Binding-site contacts:
Ligand atom O3 contacts residue TYR241 of chain 1.A at 3.5 Å.
Ligand atom C7 contacts residue GLN200 of chain 1.A at 4.1 Å.
Ligand atom C1 contacts residue TYR241 of chain 1.A at 4.3 Å (hydrophobic).
Ligand atom C8 contacts residue ASP243 of chain 1.A at 2.9 Å.
Ligand atom C7 contacts residue TYR241 of chain 1.A at 3.1 Å (hydrophobic).
Ligand atom C6 contacts residue TYR241 of chain 1.A at 3.5 Å (hydrophobic).
Ligand atom C2 contacts residue TYR241 of chain 1.A at 4.1 Å (hydrophobic).
Ligand atom C4 contacts residue SER160 of chain 1.A at 3.0 Å.
Ligand atom C7 contacts residue SER160 of chain 1.A at 3.6 Å.
Ligand atom C5 contacts residue TYR241 of chain 1.A at 4.1 Å (hydrophobic).
Ligand atom C1 contacts residue MET240 of chain 1.A at 3.5 Å (hydrophobic).
Ligand atom C5 contacts residue SER160 of chain 1.A at 3.6 Å.
Ligand atom N1 contacts residue ASP243 of chain 1.A at 4.3 Å.
Ligand atom O2 contacts residue SER242 of chain 1.A at 2.6 Å (h-bond).
Ligand atom C9 contacts residue ASP243 of chain 1.A at 2.8 Å.
Ligand atom S1 contacts residue ASP243 of chain 1.A at 3.4 Å (salt-bridge).
Ligand atom O1 contacts residue TYR241 of chain 1.A at 3.6 Å.
Ligand atom C4 contacts residue LEU157 of chain 1.A at 4.3 Å (hydrophobic).
Ligand atom C2 contacts residue MET240 of chain 1.A at 4.1 Å (hydrophobic).
Ligand atom C7 contacts residue ALA156 of chain 1.A at 3.7 Å (hydrophobic).
Ligand atom C2 contacts residue LEU157 of chain 1.A at 4.3 Å (hydrophobic).
Ligand atom C5 contacts residue ALA156 of chain 1.A at 3.9 Å (hydrophobic).
Ligand atom O3 contacts residue SER160 of chain 1.A at 2.9 Å (h-bond).
Ligand atom O2 contacts residue ASP243 of chain 1.A at 4.2 Å.
Ligand atom C5 contacts residue LEU157 of chain 1.A at 3.0 Å (hydrophobic).
Ligand atom C6 contacts residue LEU157 of chain 1.A at 3.3 Å (hydrophobic).
Ligand atom C4 contacts residue TYR241 of chain 1.A at 4.1 Å (hydrophobic).
Ligand atom C6 contacts residue ALA156 of chain 1.A at 3.2 Å (hydrophobic).
Ligand atom C6 contacts residue SER160 of chain 1.A at 4.0 Å.
Ligand atom S1 contacts residue SER242 of chain 1.A at 3.4 Å (h-bond).
Ligand atom O1 contacts residue ASP243 of chain 1.A at 2.9 Å (salt-bridge).
Ligand atom O1 contacts residue SER242 of chain 1.A at 3.2 Å (h-bond).
Ligand atom C3 contacts residue SER160 of chain 1.A at 3.2 Å.

This small molecule binds to this protein.
Small molecule (SMILES): O=S1(=O)CCN(Cc2ccco2)CC1

Sequence of chain 1.A:
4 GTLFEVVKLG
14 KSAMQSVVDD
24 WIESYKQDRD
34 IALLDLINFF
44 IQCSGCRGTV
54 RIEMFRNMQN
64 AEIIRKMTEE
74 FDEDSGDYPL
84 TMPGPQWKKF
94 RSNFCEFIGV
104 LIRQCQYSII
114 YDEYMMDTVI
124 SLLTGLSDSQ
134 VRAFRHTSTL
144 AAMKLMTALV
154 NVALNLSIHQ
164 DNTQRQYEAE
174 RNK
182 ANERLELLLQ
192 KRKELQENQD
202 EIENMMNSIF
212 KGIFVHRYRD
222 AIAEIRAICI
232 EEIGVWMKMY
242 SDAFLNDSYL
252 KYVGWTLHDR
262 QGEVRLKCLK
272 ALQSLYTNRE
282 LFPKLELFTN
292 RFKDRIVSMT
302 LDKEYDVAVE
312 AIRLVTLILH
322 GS